Binding-site contacts:
Ligand atom C08 contacts residue 97W1 of chain 4.B at 0.3 Å.
Ligand atom F15 contacts residue LEU137 of chain 3.A at 3.5 Å.
Ligand atom C11 contacts residue LEU171 of chain 4.A at 3.8 Å (hydrophobic).
Ligand atom O01 contacts residue 97W1 of chain 4.B at 1.4 Å.
Ligand atom C10 contacts residue LEU171 of chain 3.A at 3.4 Å (hydrophobic).
Ligand atom F15 contacts residue ALA135 of chain 3.A at 3.8 Å.
Ligand atom C07 contacts residue VAL128 of chain 4.A at 3.4 Å (hydrophobic).
Ligand atom C06 contacts residue VAL128 of chain 3.A at 3.6 Å (hydrophobic).
Ligand atom N05 contacts residue VAL128 of chain 3.A at 3.0 Å.
Ligand atom C03 contacts residue 97W1 of chain 4.B at 1.0 Å.
Ligand atom C06 contacts residue VAL128 of chain 4.A at 3.8 Å (hydrophobic).
Ligand atom F14 contacts residue ARG176 of chain 4.A at 3.4 Å.
Ligand atom C06 contacts residue 97W1 of chain 4.B at 0.3 Å.
Ligand atom F15 contacts residue VAL128 of chain 4.A at 3.4 Å.
Ligand atom F14 contacts residue 97W1 of chain 4.B at 1.7 Å.
Ligand atom C11 contacts residue LEU171 of chain 3.A at 3.8 Å (hydrophobic).
Ligand atom F14 contacts residue VAL128 of chain 4.A at 3.9 Å.
Ligand atom C04 contacts residue VAL128 of chain 3.A at 3.1 Å (hydrophobic).
Ligand atom F14 contacts residue ALA135 of chain 3.A at 3.6 Å.
Ligand atom F13 contacts residue 97W1 of chain 4.B at 2.0 Å.
Ligand atom C03 contacts residue VAL128 of chain 3.A at 3.8 Å (hydrophobic).
Ligand atom C09 contacts residue LEU171 of chain 3.A at 3.6 Å (hydrophobic).
Ligand atom N05 contacts residue VAL128 of chain 4.A at 3.8 Å.
Ligand atom C10 contacts residue 97W1 of chain 4.B at 0.2 Å.
Ligand atom C12 contacts residue 97W1 of chain 4.B at 1.0 Å.
Ligand atom C04 contacts residue 97W1 of chain 4.B at 1.3 Å.
Ligand atom C03 contacts residue ILE130 of chain 4.A at 4.0 Å (hydrophobic).
Ligand atom C09 contacts residue 97W1 of chain 4.B at 1.2 Å.
Ligand atom C07 contacts residue 97W1 of chain 4.B at 1.1 Å.
Ligand atom F13 contacts residue LEU171 of chain 3.A at 3.4 Å.
Ligand atom F15 contacts residue ILE130 of chain 3.A at 3.9 Å.
Ligand atom F13 contacts residue LEU137 of chain 3.A at 3.3 Å.
Ligand atom N05 contacts residue 97W1 of chain 4.B at 1.1 Å.
Ligand atom N05 contacts residue ILE130 of chain 4.A at 3.6 Å.
Ligand atom C02 contacts residue 97W1 of chain 4.B at 0.3 Å.
Ligand atom F15 contacts residue 97W1 of chain 4.B at 1.2 Å.
Ligand atom C10 contacts residue LEU171 of chain 4.A at 3.5 Å (hydrophobic).
Ligand atom C11 contacts residue 97W1 of chain 4.B at 1.3 Å.
Ligand atom C04 contacts residue ILE130 of chain 4.A at 3.1 Å (hydrophobic).
Ligand atom C09 contacts residue LEU171 of chain 4.A at 4.0 Å (hydrophobic).

This protein binds this small molecule.
Small molecule (SMILES): Oc1ccnc2cc(C(F)(F)F)ccc12

Sequence of chain 4.A:
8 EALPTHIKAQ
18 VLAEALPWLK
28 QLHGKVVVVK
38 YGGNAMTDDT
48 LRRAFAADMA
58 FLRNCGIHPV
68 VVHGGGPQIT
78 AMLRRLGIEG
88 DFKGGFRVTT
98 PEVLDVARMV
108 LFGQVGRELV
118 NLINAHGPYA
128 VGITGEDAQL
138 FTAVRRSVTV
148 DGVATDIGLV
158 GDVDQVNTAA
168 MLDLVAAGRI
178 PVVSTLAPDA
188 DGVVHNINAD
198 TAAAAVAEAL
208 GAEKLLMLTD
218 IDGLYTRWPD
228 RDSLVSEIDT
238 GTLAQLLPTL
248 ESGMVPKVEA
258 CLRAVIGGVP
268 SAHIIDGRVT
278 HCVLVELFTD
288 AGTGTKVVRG

Sequence of chain 3.A:
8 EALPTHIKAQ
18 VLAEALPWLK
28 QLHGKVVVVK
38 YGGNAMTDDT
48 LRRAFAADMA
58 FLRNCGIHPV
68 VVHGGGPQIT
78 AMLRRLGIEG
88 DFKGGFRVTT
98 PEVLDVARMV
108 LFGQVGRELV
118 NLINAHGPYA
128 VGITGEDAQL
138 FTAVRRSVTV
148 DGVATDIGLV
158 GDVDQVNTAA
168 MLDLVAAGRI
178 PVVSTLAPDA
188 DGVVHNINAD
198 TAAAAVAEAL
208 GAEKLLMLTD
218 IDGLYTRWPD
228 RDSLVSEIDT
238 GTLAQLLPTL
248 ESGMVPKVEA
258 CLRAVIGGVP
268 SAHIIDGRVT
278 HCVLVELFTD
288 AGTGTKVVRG